Sequence of chain 54.A:
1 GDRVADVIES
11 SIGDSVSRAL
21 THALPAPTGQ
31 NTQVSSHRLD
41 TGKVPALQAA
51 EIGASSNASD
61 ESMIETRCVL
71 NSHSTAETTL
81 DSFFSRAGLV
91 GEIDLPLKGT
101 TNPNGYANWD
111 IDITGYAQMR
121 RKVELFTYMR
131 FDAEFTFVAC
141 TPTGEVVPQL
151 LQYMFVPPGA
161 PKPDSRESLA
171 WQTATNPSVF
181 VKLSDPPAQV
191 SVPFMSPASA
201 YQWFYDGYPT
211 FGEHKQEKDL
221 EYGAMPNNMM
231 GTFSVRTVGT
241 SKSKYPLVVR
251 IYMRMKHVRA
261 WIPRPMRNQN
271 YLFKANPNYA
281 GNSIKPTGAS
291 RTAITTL

Binding-site contacts:
Ligand atom C14 contacts residue MET195 of chain 54.A at 3.9 Å (hydrophobic).
Ligand atom N6 contacts residue PHE155 of chain 54.A at 3.8 Å.
Ligand atom C22 contacts residue VAL179 of chain 54.A at 3.4 Å (hydrophobic).
Ligand atom C3 contacts residue ASP112 of chain 54.A at 3.0 Å.
Ligand atom C19 contacts residue ILE24 of chain 54.C at 3.5 Å (hydrophobic).
Ligand atom C18 contacts residue PHE155 of chain 54.A at 3.9 Å (hydrophobic).
Ligand atom N1 contacts residue THR114 of chain 54.A at 4.0 Å.
Ligand atom N5 contacts residue PHE233 of chain 54.A at 3.2 Å.
Ligand atom C14 contacts residue PHE135 of chain 54.A at 3.7 Å (hydrophobic).
Ligand atom O2 contacts residue PHE137 of chain 54.A at 4.0 Å.
Ligand atom C8 contacts residue TYR201 of chain 54.A at 3.3 Å (hydrophobic).
Ligand atom C17 contacts residue PHE155 of chain 54.A at 3.7 Å (hydrophobic).
Ligand atom C14 contacts residue PHE155 of chain 54.A at 3.9 Å (hydrophobic).
Ligand atom C17 contacts residue PHE135 of chain 54.A at 3.9 Å (hydrophobic).
Ligand atom C7 contacts residue TYR201 of chain 54.A at 3.8 Å (hydrophobic).
Ligand atom C16 contacts residue ILE111 of chain 54.A at 3.5 Å (hydrophobic).
Ligand atom N1 contacts residue ASP112 of chain 54.A at 3.9 Å.
Ligand atom C15 contacts residue MET195 of chain 54.A at 3.8 Å (hydrophobic).
Ligand atom O1 contacts residue MET195 of chain 54.A at 3.2 Å.
Ligand atom C19 contacts residue VAL192 of chain 54.A at 3.4 Å (hydrophobic).
Ligand atom O3 contacts residue ASP112 of chain 54.A at 3.6 Å.
Ligand atom N2 contacts residue TRP203 of chain 54.A at 3.9 Å.
Ligand atom C15 contacts residue VAL192 of chain 54.A at 3.2 Å (hydrophobic).
Ligand atom C12 contacts residue MET195 of chain 54.A at 3.8 Å (hydrophobic).
Ligand atom C16 contacts residue PHE155 of chain 54.A at 3.9 Å (hydrophobic).
Ligand atom C13 contacts residue ILE111 of chain 54.A at 4.0 Å (hydrophobic).
Ligand atom C13 contacts residue PHE135 of chain 54.A at 3.4 Å (hydrophobic).
Ligand atom C2 contacts residue THR114 of chain 54.A at 3.6 Å.
Ligand atom C2 contacts residue ASP112 of chain 54.A at 2.8 Å.
Ligand atom C9 contacts residue ILE113 of chain 54.A at 3.7 Å (hydrophobic).
Ligand atom N6 contacts residue ILE24 of chain 54.C at 3.9 Å.
Ligand atom N4 contacts residue TRP203 of chain 54.A at 3.6 Å (h-bond).
Ligand atom O3 contacts residue ILE113 of chain 54.A at 3.0 Å (h-bond).
Ligand atom O2 contacts residue PHE233 of chain 54.A at 3.0 Å.
Ligand atom C5 contacts residue TRP203 of chain 54.A at 3.8 Å (hydrophobic).
Ligand atom C7 contacts residue ASN228 of chain 54.A at 3.8 Å.
Ligand atom N5 contacts residue PHE137 of chain 54.A at 3.5 Å.
Ligand atom C4 contacts residue TRP203 of chain 54.A at 4.0 Å (hydrophobic).
Ligand atom C13 contacts residue MET195 of chain 54.A at 3.9 Å (hydrophobic).
Ligand atom C16 contacts residue PHE135 of chain 54.A at 3.4 Å (hydrophobic).

Sequence of chain 54.C:
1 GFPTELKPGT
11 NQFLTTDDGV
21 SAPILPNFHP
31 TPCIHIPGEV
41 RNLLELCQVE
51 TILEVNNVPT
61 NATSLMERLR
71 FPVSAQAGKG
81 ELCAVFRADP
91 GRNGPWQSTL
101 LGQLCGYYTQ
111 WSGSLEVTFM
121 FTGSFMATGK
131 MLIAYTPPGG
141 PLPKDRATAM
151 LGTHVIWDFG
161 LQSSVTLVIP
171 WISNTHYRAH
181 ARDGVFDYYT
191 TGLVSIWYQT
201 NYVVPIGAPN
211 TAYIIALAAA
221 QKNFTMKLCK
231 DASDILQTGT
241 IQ

A small-molecule ligand and the protein it binds are described below.
Small molecule (SMILES): Cc1nc(-c2ccc(OCCCCCN3CCN(c4ccnc(N)c4)C3=O)cc2)no1

Sequence of chain 55.C:
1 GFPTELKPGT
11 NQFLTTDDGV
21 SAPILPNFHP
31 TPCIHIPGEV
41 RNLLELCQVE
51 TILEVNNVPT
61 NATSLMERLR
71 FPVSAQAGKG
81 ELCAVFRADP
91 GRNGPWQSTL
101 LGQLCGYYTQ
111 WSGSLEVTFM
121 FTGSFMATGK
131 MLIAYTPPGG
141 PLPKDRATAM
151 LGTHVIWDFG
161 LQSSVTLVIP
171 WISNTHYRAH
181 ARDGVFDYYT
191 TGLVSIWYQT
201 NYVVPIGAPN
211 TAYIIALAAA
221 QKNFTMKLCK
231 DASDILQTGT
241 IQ